This protein binds this small molecule.
Small molecule (SMILES): Nc1ncnc2c1ncn2[C@@H]1O[C@H](COP(=O)(O)OP(=O)(O)OP(O)(O)=S)[C@@H](O)[C@H]1O

Binding-site contacts:
Ligand atom C5' contacts residue ARG309 of chain 1.B at 3.4 Å.
Ligand atom O1B contacts residue LYS64 of chain 1.B at 2.9 Å (salt-bridge).
Ligand atom O2A contacts residue THR65 of chain 1.B at 2.3 Å (h-bond).
Ligand atom O1B contacts residue PRO59 of chain 1.B at 3.6 Å (h-bond).
Ligand atom O1A contacts residue GLU155 of chain 1.C at 3.6 Å.
Ligand atom O3A contacts residue LYS64 of chain 1.B at 3.3 Å (salt-bridge).
Ligand atom PG contacts residue ARG309 of chain 1.B at 3.2 Å.
Ligand atom O3G contacts residue THR65 of chain 1.B at 2.8 Å (h-bond).
Ligand atom C2 contacts residue ILE264 of chain 1.B at 3.4 Å (hydrophobic).
Ligand atom O2A contacts residue LYS64 of chain 1.B at 2.9 Å (salt-bridge).
Ligand atom O1A contacts residue THR65 of chain 1.B at 2.8 Å (h-bond).
Ligand atom O2B contacts residue THR65 of chain 1.B at 2.4 Å (h-bond).
Ligand atom O1B contacts residue GLY63 of chain 1.B at 3.7 Å.
Ligand atom N7 contacts residue GLY63 of chain 1.B at 3.1 Å.
Ligand atom O3A contacts residue ARG309 of chain 1.B at 3.1 Å (salt-bridge).
Ligand atom O3B contacts residue ARG309 of chain 1.B at 2.6 Å (salt-bridge).
Ligand atom N6 contacts residue ILE18 of chain 1.B at 3.2 Å (h-bond).
Ligand atom O1A contacts residue ARG309 of chain 1.B at 2.6 Å (salt-bridge).
Ligand atom C8 contacts residue GLY61 of chain 1.B at 3.5 Å.
Ligand atom S1G contacts residue ARG246 of chain 1.C at 3.0 Å (salt-bridge).
Ligand atom O5' contacts residue ARG309 of chain 1.B at 3.4 Å (salt-bridge).
Ligand atom O2A contacts residue LEU66 of chain 1.B at 2.6 Å (h-bond).
Ligand atom O2A contacts residue GLY63 of chain 1.B at 3.0 Å.
Ligand atom O3A contacts residue GLY61 of chain 1.B at 3.7 Å.
Ligand atom S1G contacts residue ARG309 of chain 1.B at 3.3 Å (salt-bridge).
Ligand atom O3A contacts residue SER62 of chain 1.B at 3.7 Å.
Ligand atom O2G contacts residue ALA189 of chain 1.B at 3.6 Å.
Ligand atom PB contacts residue LYS64 of chain 1.B at 3.5 Å.
Ligand atom PB contacts residue ARG309 of chain 1.B at 3.4 Å.
Ligand atom O3B contacts residue GLY61 of chain 1.B at 3.3 Å (h-bond).
Ligand atom PA contacts residue THR65 of chain 1.B at 3.5 Å.
Ligand atom O3G contacts residue ARG309 of chain 1.B at 3.5 Å (salt-bridge).
Ligand atom PA contacts residue ARG309 of chain 1.B at 3.2 Å.
Ligand atom N7 contacts residue SER62 of chain 1.B at 3.3 Å (h-bond).
Ligand atom O2B contacts residue LYS64 of chain 1.B at 3.4 Å.
Ligand atom O3A contacts residue GLY63 of chain 1.B at 3.0 Å (h-bond).
Ligand atom C8 contacts residue GLY63 of chain 1.B at 3.4 Å.
Ligand atom O3G contacts residue ARG246 of chain 1.C at 3.5 Å (salt-bridge).
Ligand atom O1B contacts residue SER62 of chain 1.B at 3.6 Å.
Ligand atom N1 contacts residue ILE264 of chain 1.B at 3.5 Å.

Sequence of chain 1.C:
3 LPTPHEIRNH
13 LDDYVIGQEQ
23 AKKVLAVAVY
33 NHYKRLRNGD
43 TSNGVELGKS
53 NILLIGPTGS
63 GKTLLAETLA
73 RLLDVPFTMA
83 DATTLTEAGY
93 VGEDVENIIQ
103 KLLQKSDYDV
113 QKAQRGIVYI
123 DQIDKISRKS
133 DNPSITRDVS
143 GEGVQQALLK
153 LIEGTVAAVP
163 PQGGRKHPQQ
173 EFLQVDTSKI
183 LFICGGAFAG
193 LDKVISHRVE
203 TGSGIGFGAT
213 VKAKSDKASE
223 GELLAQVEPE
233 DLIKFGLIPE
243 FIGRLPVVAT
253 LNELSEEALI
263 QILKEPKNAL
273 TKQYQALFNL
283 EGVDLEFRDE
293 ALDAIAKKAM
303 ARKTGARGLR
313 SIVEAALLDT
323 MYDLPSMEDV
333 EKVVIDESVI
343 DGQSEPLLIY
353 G

Sequence of chain 1.B:
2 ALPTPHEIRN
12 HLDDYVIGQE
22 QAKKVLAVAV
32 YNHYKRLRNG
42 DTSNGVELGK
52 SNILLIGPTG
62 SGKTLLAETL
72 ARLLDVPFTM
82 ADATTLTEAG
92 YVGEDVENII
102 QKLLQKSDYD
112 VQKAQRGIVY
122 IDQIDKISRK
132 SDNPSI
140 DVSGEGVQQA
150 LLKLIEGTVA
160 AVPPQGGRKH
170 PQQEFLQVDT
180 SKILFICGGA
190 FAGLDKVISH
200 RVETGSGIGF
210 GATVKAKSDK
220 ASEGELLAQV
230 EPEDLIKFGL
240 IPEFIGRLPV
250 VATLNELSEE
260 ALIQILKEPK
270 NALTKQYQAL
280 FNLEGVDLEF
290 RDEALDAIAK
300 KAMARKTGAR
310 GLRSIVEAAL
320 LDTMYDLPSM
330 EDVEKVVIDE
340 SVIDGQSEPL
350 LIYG